This small molecule binds to this protein.
Small molecule (SMILES): C=C(C)[C@H]1CC=C(C)CC1

Sequence of chain 1.A:
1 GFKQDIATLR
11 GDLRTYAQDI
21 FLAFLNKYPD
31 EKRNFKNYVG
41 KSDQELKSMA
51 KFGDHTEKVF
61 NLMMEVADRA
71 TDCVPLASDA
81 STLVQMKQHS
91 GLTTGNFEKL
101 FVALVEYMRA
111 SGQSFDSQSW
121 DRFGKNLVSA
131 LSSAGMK

Binding-site contacts:
Ligand atom C9 contacts residue TYR38 of chain 1.A at 2.5 Å (hydrophobic).
Ligand atom C1 contacts residue THR56 of chain 1.A at 3.9 Å.
Ligand atom C8 contacts residue THR56 of chain 1.A at 2.5 Å.
Ligand atom C5 contacts residue HEM1 of chain 1.C at 4.1 Å.
Ligand atom C8 contacts residue PHE21 of chain 1.A at 2.9 Å (hydrophobic).
Ligand atom C7 contacts residue PHE52 of chain 1.A at 3.5 Å (hydrophobic).
Ligand atom C9 contacts residue PHE21 of chain 1.A at 2.7 Å (hydrophobic).
Ligand atom C6 contacts residue PHE21 of chain 1.A at 3.1 Å (hydrophobic).
Ligand atom C5 contacts residue PHE35 of chain 1.A at 3.8 Å (hydrophobic).
Ligand atom C1 contacts residue HEM1 of chain 1.C at 3.8 Å.
Ligand atom C3 contacts residue HIS55 of chain 1.A at 3.0 Å.
Ligand atom C7 contacts residue THR56 of chain 1.A at 3.9 Å.
Ligand atom C2 contacts residue TYR38 of chain 1.A at 3.2 Å (hydrophobic).
Ligand atom C5 contacts residue PHE21 of chain 1.A at 4.0 Å (hydrophobic).
Ligand atom C contacts residue PHE21 of chain 1.A at 3.2 Å (hydrophobic).
Ligand atom C contacts residue TYR38 of chain 1.A at 3.3 Å (hydrophobic).
Ligand atom C5 contacts residue HIS55 of chain 1.A at 3.9 Å.
Ligand atom C9 contacts residue LEU25 of chain 1.A at 3.3 Å (hydrophobic).
Ligand atom C6 contacts residue VAL59 of chain 1.A at 3.8 Å (hydrophobic).
Ligand atom C4 contacts residue HEM1 of chain 1.C at 2.7 Å.
Ligand atom C1 contacts residue PHE35 of chain 1.A at 4.1 Å (hydrophobic).
Ligand atom C3 contacts residue VAL59 of chain 1.A at 3.9 Å (hydrophobic).
Ligand atom C3 contacts residue HEM1 of chain 1.C at 3.2 Å.
Ligand atom C6 contacts residue PHE35 of chain 1.A at 4.0 Å (hydrophobic).
Ligand atom C1 contacts residue HIS55 of chain 1.A at 3.1 Å.
Ligand atom C8 contacts residue TYR38 of chain 1.A at 3.9 Å (hydrophobic).
Ligand atom C4 contacts residue HIS55 of chain 1.A at 3.3 Å.
Ligand atom C8 contacts residue PHE52 of chain 1.A at 2.9 Å (hydrophobic).
Ligand atom C4 contacts residue VAL59 of chain 1.A at 4.0 Å (hydrophobic).
Ligand atom C2 contacts residue PHE35 of chain 1.A at 3.6 Å (hydrophobic).
Ligand atom C contacts residue PHE35 of chain 1.A at 3.5 Å (hydrophobic).
Ligand atom C1 contacts residue TYR38 of chain 1.A at 2.4 Å (hydrophobic).
Ligand atom C6 contacts residue THR56 of chain 1.A at 4.1 Å.
Ligand atom C9 contacts residue PHE52 of chain 1.A at 3.4 Å (hydrophobic).
Ligand atom C2 contacts residue HIS55 of chain 1.A at 2.7 Å.
Ligand atom C5 contacts residue VAL59 of chain 1.A at 3.1 Å (hydrophobic).
Ligand atom C3 contacts residue PHE35 of chain 1.A at 3.8 Å (hydrophobic).
Ligand atom C2 contacts residue HEM1 of chain 1.C at 2.5 Å.
Ligand atom C7 contacts residue PHE21 of chain 1.A at 2.8 Å (hydrophobic).
Ligand atom C7 contacts residue TYR38 of chain 1.A at 3.1 Å (hydrophobic).